The protein below binds the small molecule below.
Small molecule (SMILES): CCCCCCCCCCO[C@@H]1O[C@H](CO)[C@@H](O[C@H]2O[C@H](CO)[C@@H](O)[C@H](O)[C@H]2O)[C@H](O)[C@H]1O

Sequence of chain 3.A:
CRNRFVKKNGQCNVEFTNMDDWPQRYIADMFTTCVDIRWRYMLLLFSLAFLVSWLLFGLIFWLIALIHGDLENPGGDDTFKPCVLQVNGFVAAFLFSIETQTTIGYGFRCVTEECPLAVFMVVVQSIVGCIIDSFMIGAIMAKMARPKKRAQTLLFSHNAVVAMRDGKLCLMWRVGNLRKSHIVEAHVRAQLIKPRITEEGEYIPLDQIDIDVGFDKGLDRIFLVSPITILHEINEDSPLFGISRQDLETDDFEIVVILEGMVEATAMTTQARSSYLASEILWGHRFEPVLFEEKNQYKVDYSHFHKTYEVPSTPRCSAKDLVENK

Binding-site contacts:
Ligand atom C11 contacts residue ASN23 of chain 3.A at 4.0 Å.
Ligand atom C9 contacts residue TRP27 of chain 3.A at 4.2 Å (hydrophobic).
Ligand atom O61 contacts residue TYR31 of chain 3.A at 3.3 Å (h-bond).
Ligand atom C9 contacts residue MET24 of chain 3.A at 4.3 Å (hydrophobic).
Ligand atom C57 contacts residue TRP27 of chain 3.A at 3.5 Å (hydrophobic).
Ligand atom O16 contacts residue TYR31 of chain 3.A at 4.5 Å.
Ligand atom C18 contacts residue TYR31 of chain 3.A at 4.2 Å (hydrophobic).
Ligand atom O6 contacts residue ASN23 of chain 3.A at 3.0 Å (h-bond).
Ligand atom C8 contacts residue PHE21 of chain 3.A at 4.0 Å (hydrophobic).
Ligand atom O1 contacts residue PHE21 of chain 3.A at 3.5 Å (h-bond).
Ligand atom O5 contacts residue TYR31 of chain 3.A at 3.7 Å.
Ligand atom O5 contacts residue TRP27 of chain 3.A at 4.0 Å.
Ligand atom C57 contacts residue MET24 of chain 3.A at 4.1 Å (hydrophobic).
Ligand atom O61 contacts residue MET24 of chain 3.A at 3.2 Å.
Ligand atom C5 contacts residue PHE21 of chain 3.A at 3.8 Å (hydrophobic).
Ligand atom O6 contacts residue MET24 of chain 3.A at 2.6 Å (h-bond).
Ligand atom O6 contacts residue THR22 of chain 3.A at 3.6 Å.
Ligand atom C11 contacts residue THR22 of chain 3.A at 4.0 Å.
Ligand atom O6 contacts residue ASP25 of chain 3.A at 4.2 Å.
Ligand atom C9 contacts residue PHE21 of chain 3.A at 4.0 Å (hydrophobic).
Ligand atom C7 contacts residue PHE21 of chain 3.A at 4.4 Å (hydrophobic).
Ligand atom C57 contacts residue TYR31 of chain 3.A at 3.9 Å (hydrophobic).
Ligand atom C11 contacts residue MET24 of chain 3.A at 3.0 Å (hydrophobic).
Ligand atom C10 contacts residue PHE21 of chain 3.A at 4.0 Å (hydrophobic).
Ligand atom C11 contacts residue TRP27 of chain 3.A at 4.0 Å (hydrophobic).
Ligand atom O1 contacts residue MET24 of chain 3.A at 3.9 Å.
Ligand atom C18 contacts residue TRP27 of chain 3.A at 4.4 Å (hydrophobic).
Ligand atom C11 contacts residue PHE21 of chain 3.A at 4.1 Å (hydrophobic).
Ligand atom C6 contacts residue TRP27 of chain 3.A at 4.3 Å (hydrophobic).
Ligand atom C8 contacts residue THR22 of chain 3.A at 4.4 Å.
Ligand atom C4 contacts residue TRP27 of chain 3.A at 3.8 Å (hydrophobic).